Binding-site contacts:
Ligand atom N1 contacts residue PHE188 of chain 1.B at 3.5 Å.
Ligand atom O6 contacts residue VAL83 of chain 1.A at 3.8 Å.
Ligand atom N7 contacts residue PHE188 of chain 1.B at 3.8 Å.
Ligand atom N7 contacts residue THR86 of chain 1.A at 2.9 Å (h-bond).
Ligand atom C5 contacts residue THR86 of chain 1.A at 4.0 Å.
Ligand atom C4 contacts residue ARG205 of chain 1.B at 4.1 Å.
Ligand atom N8 contacts residue THR86 of chain 1.A at 3.5 Å (h-bond).
Ligand atom N8 contacts residue LEU199 of chain 1.B at 3.9 Å.
Ligand atom N8 contacts residue ASP87 of chain 1.A at 4.0 Å.
Ligand atom N9 contacts residue PHE188 of chain 1.B at 3.6 Å.
Ligand atom O6 contacts residue PHE188 of chain 1.B at 4.0 Å.
Ligand atom N1 contacts residue TYR253 of chain 1.B at 3.7 Å.
Ligand atom C2 contacts residue PHE188 of chain 1.B at 3.3 Å (hydrophobic).
Ligand atom C2 contacts residue ARG205 of chain 1.B at 3.7 Å.
Ligand atom N3 contacts residue TYR253 of chain 1.B at 3.5 Å.
Ligand atom C4 contacts residue PHE188 of chain 1.B at 3.3 Å (hydrophobic).
Ligand atom O2 contacts residue SER252 of chain 1.B at 3.2 Å.
Ligand atom N3 contacts residue ARG205 of chain 1.B at 3.1 Å (salt-bridge).
Ligand atom N8 contacts residue PHE188 of chain 1.B at 4.0 Å.
Ligand atom O2 contacts residue PHE188 of chain 1.B at 3.4 Å.
Ligand atom N3 contacts residue PHE188 of chain 1.B at 3.2 Å.
Ligand atom N9 contacts residue ARG205 of chain 1.B at 4.3 Å.
Ligand atom N8 contacts residue PRO85 of chain 1.A at 3.9 Å.
Ligand atom C6 contacts residue PHE188 of chain 1.B at 3.5 Å (hydrophobic).
Ligand atom C2 contacts residue TYR253 of chain 1.B at 3.2 Å (hydrophobic).
Ligand atom N7 contacts residue ASP87 of chain 1.A at 4.2 Å.
Ligand atom C4 contacts residue TYR253 of chain 1.B at 4.1 Å (hydrophobic).
Ligand atom C2 contacts residue SER252 of chain 1.B at 4.3 Å.
Ligand atom N9 contacts residue LEU199 of chain 1.B at 3.8 Å.
Ligand atom C5 contacts residue PHE188 of chain 1.B at 3.5 Å (hydrophobic).
Ligand atom O6 contacts residue GLN254 of chain 1.B at 2.8 Å (h-bond).
Ligand atom O2 contacts residue TYR253 of chain 1.B at 2.9 Å (h-bond).
Ligand atom N7 contacts residue PRO85 of chain 1.A at 3.5 Å.
Ligand atom C6 contacts residue GLN254 of chain 1.B at 3.6 Å.
Ligand atom O2 contacts residue ARG205 of chain 1.B at 2.9 Å (salt-bridge).
Ligand atom O2 contacts residue GLN254 of chain 1.B at 3.7 Å.
Ligand atom O6 contacts residue TYR39 of chain 1.A at 3.7 Å.
Ligand atom N1 contacts residue GLN254 of chain 1.B at 2.9 Å (h-bond).
Ligand atom C2 contacts residue GLN254 of chain 1.B at 3.7 Å.
Ligand atom O6 contacts residue THR86 of chain 1.A at 4.0 Å.

Sequence of chain 1.A:
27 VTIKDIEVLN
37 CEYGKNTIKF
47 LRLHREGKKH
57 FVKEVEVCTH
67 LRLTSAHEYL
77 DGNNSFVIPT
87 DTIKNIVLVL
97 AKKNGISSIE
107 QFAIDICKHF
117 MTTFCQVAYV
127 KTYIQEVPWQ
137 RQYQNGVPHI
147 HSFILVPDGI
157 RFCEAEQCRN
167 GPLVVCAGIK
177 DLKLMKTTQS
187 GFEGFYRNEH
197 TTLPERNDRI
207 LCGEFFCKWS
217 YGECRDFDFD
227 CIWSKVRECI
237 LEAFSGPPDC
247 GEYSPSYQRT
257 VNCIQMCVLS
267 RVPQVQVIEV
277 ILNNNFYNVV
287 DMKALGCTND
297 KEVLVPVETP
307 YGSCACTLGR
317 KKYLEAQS

Sequence of chain 1.B:
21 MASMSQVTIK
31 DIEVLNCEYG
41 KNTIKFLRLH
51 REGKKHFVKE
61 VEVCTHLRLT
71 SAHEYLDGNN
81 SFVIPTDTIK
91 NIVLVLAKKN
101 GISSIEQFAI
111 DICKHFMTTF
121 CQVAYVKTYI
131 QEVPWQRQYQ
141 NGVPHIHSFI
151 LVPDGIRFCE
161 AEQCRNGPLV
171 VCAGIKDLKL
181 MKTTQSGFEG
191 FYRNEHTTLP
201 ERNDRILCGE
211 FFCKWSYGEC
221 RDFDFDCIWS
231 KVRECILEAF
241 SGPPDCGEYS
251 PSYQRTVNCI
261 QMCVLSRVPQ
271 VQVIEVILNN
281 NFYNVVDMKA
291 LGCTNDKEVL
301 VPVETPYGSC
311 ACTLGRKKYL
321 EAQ

This protein binds this small molecule.
Small molecule (SMILES): O=c1[nH]c(=O)c2nn[nH]c2[nH]1